Sequence of chain 3.A:
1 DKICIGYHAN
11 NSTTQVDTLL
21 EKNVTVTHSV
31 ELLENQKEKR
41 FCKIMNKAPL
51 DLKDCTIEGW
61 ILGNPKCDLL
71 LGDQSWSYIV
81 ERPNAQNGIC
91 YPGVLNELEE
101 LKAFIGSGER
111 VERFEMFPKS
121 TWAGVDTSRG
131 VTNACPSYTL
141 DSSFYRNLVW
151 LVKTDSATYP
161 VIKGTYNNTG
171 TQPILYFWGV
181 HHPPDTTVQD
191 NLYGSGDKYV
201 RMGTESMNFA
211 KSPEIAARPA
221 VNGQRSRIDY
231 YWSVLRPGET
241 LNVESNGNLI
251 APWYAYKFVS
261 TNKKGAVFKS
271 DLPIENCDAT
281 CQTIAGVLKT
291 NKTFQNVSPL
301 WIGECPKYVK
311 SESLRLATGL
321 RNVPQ

Binding-site contacts:
Ligand atom O7 contacts residue ASN167 of chain 3.A at 2.9 Å (h-bond).
Ligand atom C3 contacts residue ASN167 of chain 3.A at 3.7 Å.
Ligand atom O6 contacts residue THR169 of chain 3.A at 4.2 Å.
Ligand atom C1 contacts residue ASN167 of chain 3.A at 1.4 Å.
Ligand atom C7 contacts residue THR240 of chain 3.A at 3.5 Å.
Ligand atom C5 contacts residue ASN167 of chain 3.A at 3.7 Å.
Ligand atom C1 contacts residue THR169 of chain 3.A at 4.2 Å.
Ligand atom O7 contacts residue THR240 of chain 3.A at 3.8 Å.
Ligand atom C8 contacts residue GLU205 of chain 3.A at 4.4 Å.
Ligand atom C2 contacts residue ASN167 of chain 3.A at 2.3 Å.
Ligand atom O5 contacts residue ASN167 of chain 3.A at 2.4 Å (h-bond).
Ligand atom C7 contacts residue ASN167 of chain 3.A at 3.2 Å.
Ligand atom C4 contacts residue ASN167 of chain 3.A at 4.2 Å.
Ligand atom N2 contacts residue THR240 of chain 3.A at 3.7 Å.
Ligand atom N2 contacts residue ASN167 of chain 3.A at 2.7 Å (h-bond).
Ligand atom C8 contacts residue THR240 of chain 3.A at 3.7 Å.
Ligand atom O5 contacts residue THR169 of chain 3.A at 3.9 Å.

This protein binds this small molecule.
Small molecule (SMILES): CC(=O)N[C@H]1[C@H](O[C@H]2[C@H](O)[C@@H](NC(C)=O)CO[C@@H]2CO)O[C@H](CO)[C@@H](O)[C@@H]1O